The small molecule below binds the protein below.
Small molecule (SMILES): CC(=O)N[C@@H]1[C@@H](O)[C@H](O)[C@@H](CO)O[C@H]1O

Binding-site contacts:
Ligand atom C5 contacts residue ARG695 of chain 1.A at 4.2 Å.
Ligand atom C2 contacts residue ASN698 of chain 1.A at 2.5 Å.
Ligand atom C7 contacts residue ARG674 of chain 1.A at 4.1 Å.
Ligand atom O5 contacts residue ARG695 of chain 1.A at 3.2 Å (salt-bridge).
Ligand atom C8 contacts residue ARG674 of chain 1.A at 3.4 Å.
Ligand atom N2 contacts residue ARG674 of chain 1.A at 4.1 Å.
Ligand atom C4 contacts residue ASN698 of chain 1.A at 4.2 Å.
Ligand atom C3 contacts residue ASN698 of chain 1.A at 3.9 Å.
Ligand atom C7 contacts residue ASN698 of chain 1.A at 3.4 Å.
Ligand atom O7 contacts residue ARG701 of chain 1.A at 3.1 Å (salt-bridge).
Ligand atom C1 contacts residue ARG674 of chain 1.A at 4.2 Å.
Ligand atom O5 contacts residue ASN698 of chain 1.A at 2.3 Å (h-bond).
Ligand atom C1 contacts residue ARG695 of chain 1.A at 4.0 Å.
Ligand atom C6 contacts residue ARG695 of chain 1.A at 4.0 Å.
Ligand atom C8 contacts residue ARG701 of chain 1.A at 4.4 Å.
Ligand atom C1 contacts residue ASN698 of chain 1.A at 1.4 Å.
Ligand atom C7 contacts residue ARG701 of chain 1.A at 3.9 Å.
Ligand atom O6 contacts residue ARG695 of chain 1.A at 3.8 Å.
Ligand atom O7 contacts residue ASN698 of chain 1.A at 3.3 Å (h-bond).
Ligand atom N2 contacts residue ASN698 of chain 1.A at 3.1 Å (h-bond).
Ligand atom C8 contacts residue ASN698 of chain 1.A at 3.8 Å.
Ligand atom C5 contacts residue ASN698 of chain 1.A at 3.6 Å.

Sequence of chain 1.A:
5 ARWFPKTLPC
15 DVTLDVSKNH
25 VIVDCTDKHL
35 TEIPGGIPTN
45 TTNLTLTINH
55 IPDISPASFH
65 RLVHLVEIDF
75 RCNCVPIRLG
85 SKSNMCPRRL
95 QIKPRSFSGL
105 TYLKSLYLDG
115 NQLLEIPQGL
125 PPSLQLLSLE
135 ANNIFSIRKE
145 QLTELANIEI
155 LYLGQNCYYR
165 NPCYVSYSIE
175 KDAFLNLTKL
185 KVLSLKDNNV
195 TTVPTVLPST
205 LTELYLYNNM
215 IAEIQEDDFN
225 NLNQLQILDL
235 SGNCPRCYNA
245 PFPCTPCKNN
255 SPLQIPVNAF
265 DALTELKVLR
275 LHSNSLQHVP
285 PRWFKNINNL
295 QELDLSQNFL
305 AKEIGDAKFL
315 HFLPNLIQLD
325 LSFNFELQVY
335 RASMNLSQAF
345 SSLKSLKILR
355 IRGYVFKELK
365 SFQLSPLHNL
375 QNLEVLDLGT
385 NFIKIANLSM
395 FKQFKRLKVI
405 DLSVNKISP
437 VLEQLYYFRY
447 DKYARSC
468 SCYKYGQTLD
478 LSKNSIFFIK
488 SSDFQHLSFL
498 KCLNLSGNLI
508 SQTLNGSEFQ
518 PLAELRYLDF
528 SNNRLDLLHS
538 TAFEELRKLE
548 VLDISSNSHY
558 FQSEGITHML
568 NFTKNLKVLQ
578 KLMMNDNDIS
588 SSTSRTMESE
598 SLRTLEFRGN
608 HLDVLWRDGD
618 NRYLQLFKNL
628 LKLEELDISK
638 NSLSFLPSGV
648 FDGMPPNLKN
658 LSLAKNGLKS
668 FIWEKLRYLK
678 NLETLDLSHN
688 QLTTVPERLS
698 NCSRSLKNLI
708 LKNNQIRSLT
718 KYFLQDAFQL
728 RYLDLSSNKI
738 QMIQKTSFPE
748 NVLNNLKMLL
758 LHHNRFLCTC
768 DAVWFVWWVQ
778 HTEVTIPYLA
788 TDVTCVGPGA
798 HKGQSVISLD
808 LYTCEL